Binding-site contacts:
Ligand atom N7 contacts residue ASN114 of chain 1.N at 4.5 Å.
Ligand atom N3 contacts residue ASN114 of chain 1.N at 3.8 Å.
Ligand atom O2' contacts residue PRO113 of chain 1.N at 3.7 Å.
Ligand atom C8 contacts residue PRO113 of chain 1.N at 3.8 Å (hydrophobic).
Ligand atom C1' contacts residue PRO113 of chain 1.N at 3.7 Å (hydrophobic).
Ligand atom C5 contacts residue PRO113 of chain 1.N at 3.9 Å (hydrophobic).
Ligand atom C4 contacts residue PRO113 of chain 1.N at 3.4 Å (hydrophobic).
Ligand atom C8 contacts residue ARG115 of chain 1.N at 3.2 Å.
Ligand atom N1 contacts residue ASN114 of chain 1.N at 3.5 Å.
Ligand atom C2 contacts residue ASN114 of chain 1.N at 3.6 Å.
Ligand atom C1' contacts residue ARG115 of chain 1.N at 4.0 Å.
Ligand atom C5 contacts residue ARG115 of chain 1.N at 4.2 Å.
Ligand atom N6 contacts residue ASN114 of chain 1.N at 3.5 Å (h-bond).
Ligand atom C5 contacts residue ASN114 of chain 1.N at 3.8 Å.
Ligand atom C6 contacts residue ASN114 of chain 1.N at 3.6 Å.
Ligand atom N3 contacts residue PRO113 of chain 1.N at 3.7 Å.
Ligand atom N9 contacts residue ARG115 of chain 1.N at 4.0 Å.
Ligand atom N7 contacts residue PRO113 of chain 1.N at 4.1 Å.
Ligand atom C2' contacts residue PRO113 of chain 1.N at 3.3 Å (hydrophobic).
Ligand atom C4 contacts residue ASN114 of chain 1.N at 3.9 Å.
Ligand atom N7 contacts residue ARG115 of chain 1.N at 3.5 Å.
Ligand atom N9 contacts residue PRO113 of chain 1.N at 3.3 Å (h-bond).

The protein below binds the small molecule below.
Small molecule (SMILES): C[C@H]1O[C@@H](n2cnc3c(N)ncnc32)[C@H](O)[C@@H]1O

Sequence of chain 1.N:
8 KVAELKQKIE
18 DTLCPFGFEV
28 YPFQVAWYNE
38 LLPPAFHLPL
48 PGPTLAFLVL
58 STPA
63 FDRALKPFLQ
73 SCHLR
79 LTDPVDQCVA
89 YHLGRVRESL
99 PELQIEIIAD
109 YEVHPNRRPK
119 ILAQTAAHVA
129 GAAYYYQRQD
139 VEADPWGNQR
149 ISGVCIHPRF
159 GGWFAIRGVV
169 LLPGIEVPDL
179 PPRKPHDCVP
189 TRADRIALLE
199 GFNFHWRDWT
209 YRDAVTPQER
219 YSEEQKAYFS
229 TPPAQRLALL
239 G